Binding-site contacts:
Ligand atom CAD contacts residue ILE192 of chain 51.A at 3.4 Å (hydrophobic).
Ligand atom CAE contacts residue TYR110 of chain 51.A at 3.8 Å (hydrophobic).
Ligand atom CAI contacts residue TYR157 of chain 51.A at 3.6 Å (hydrophobic).
Ligand atom CAJ contacts residue LEU132 of chain 51.A at 3.3 Å (hydrophobic).
Ligand atom CAL contacts residue LEU132 of chain 51.A at 3.9 Å (hydrophobic).
Ligand atom CAX contacts residue PHE236 of chain 51.A at 3.3 Å (hydrophobic).
Ligand atom CAQ contacts residue PHE236 of chain 51.A at 3.5 Å (hydrophobic).
Ligand atom CBB contacts residue MET130 of chain 51.A at 3.7 Å (hydrophobic).
Ligand atom CAO contacts residue PHE236 of chain 51.A at 3.7 Å (hydrophobic).
Ligand atom NBD contacts residue PHE236 of chain 51.A at 3.6 Å.
Ligand atom CAJ contacts residue VAL194 of chain 51.A at 3.6 Å (hydrophobic).
Ligand atom CAM contacts residue TYR157 of chain 51.A at 3.8 Å (hydrophobic).
Ligand atom CAG contacts residue TYR110 of chain 51.A at 3.7 Å (hydrophobic).
Ligand atom OAV contacts residue ILE192 of chain 51.A at 3.1 Å.
Ligand atom CBA contacts residue TYR110 of chain 51.A at 3.4 Å (hydrophobic).
Ligand atom CAX contacts residue TYR110 of chain 51.A at 3.6 Å (hydrophobic).
Ligand atom CAL contacts residue VAL194 of chain 51.A at 3.8 Å (hydrophobic).
Ligand atom OAC contacts residue TYR110 of chain 51.A at 3.6 Å.
Ligand atom CAS contacts residue TYR203 of chain 51.A at 3.7 Å (hydrophobic).
Ligand atom CAA contacts residue SER180 of chain 51.A at 3.6 Å.
Ligand atom CAZ contacts residue VAL194 of chain 51.A at 3.9 Å (hydrophobic).
Ligand atom CAA contacts residue PRO179 of chain 51.A at 3.3 Å (hydrophobic).
Ligand atom NAT contacts residue ILE192 of chain 51.A at 3.8 Å.
Ligand atom CAA contacts residue ILE181 of chain 51.A at 3.8 Å (hydrophobic).
Ligand atom NAT contacts residue TYR157 of chain 51.A at 3.4 Å.
Ligand atom CAK contacts residue TYR157 of chain 51.A at 3.6 Å (hydrophobic).
Ligand atom CAF contacts residue LYS111 of chain 51.A at 3.6 Å.
Ligand atom OAC contacts residue THR109 of chain 51.A at 3.8 Å.
Ligand atom NBD contacts residue TYR110 of chain 51.A at 3.4 Å.
Ligand atom CAY contacts residue VAL194 of chain 51.A at 3.8 Å (hydrophobic).
Ligand atom NAU contacts residue LYS111 of chain 51.A at 3.5 Å (salt-bridge).
Ligand atom CAH contacts residue TYR110 of chain 51.A at 3.6 Å (hydrophobic).
Ligand atom CAL contacts residue MET130 of chain 51.A at 3.2 Å (hydrophobic).
Ligand atom CAA contacts residue ILE155 of chain 51.A at 3.8 Å (hydrophobic).
Ligand atom CAN contacts residue ILE108 of chain 51.A at 3.7 Å (hydrophobic).
Ligand atom CAR contacts residue TYR203 of chain 51.A at 3.7 Å (hydrophobic).
Ligand atom NBC contacts residue PHE236 of chain 51.A at 3.7 Å.
Ligand atom OAC contacts residue PHE236 of chain 51.A at 3.5 Å.
Ligand atom CAE contacts residue SER204 of chain 51.A at 3.4 Å.
Ligand atom CAB contacts residue TYR203 of chain 51.A at 3.6 Å (hydrophobic).

Sequence of chain 51.C:
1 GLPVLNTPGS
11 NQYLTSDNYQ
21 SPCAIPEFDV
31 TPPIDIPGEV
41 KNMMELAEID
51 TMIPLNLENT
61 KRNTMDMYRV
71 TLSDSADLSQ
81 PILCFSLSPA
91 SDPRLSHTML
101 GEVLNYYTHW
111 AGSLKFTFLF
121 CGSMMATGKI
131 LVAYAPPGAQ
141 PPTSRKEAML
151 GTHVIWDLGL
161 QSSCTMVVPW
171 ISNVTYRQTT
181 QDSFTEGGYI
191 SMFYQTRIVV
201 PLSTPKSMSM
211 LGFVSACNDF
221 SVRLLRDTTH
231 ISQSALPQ

The protein below binds the small molecule below.
Small molecule (SMILES): CCO/N=C/c1ccc(OCC[C@@H](C)CCN2CCN(c3ccncc3)C2=O)cc1

Sequence of chain 51.A:
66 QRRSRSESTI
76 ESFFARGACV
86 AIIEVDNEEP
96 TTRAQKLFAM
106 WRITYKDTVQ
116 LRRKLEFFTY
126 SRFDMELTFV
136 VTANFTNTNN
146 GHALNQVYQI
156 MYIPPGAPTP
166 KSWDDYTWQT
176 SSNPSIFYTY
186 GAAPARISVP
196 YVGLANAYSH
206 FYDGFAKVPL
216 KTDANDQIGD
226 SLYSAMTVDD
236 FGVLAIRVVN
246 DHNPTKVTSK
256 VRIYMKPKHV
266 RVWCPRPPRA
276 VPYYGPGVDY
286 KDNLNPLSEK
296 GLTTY